Binding-site contacts:
Ligand atom C4 contacts residue PHE96 of chain 1.A at 4.0 Å (hydrophobic).
Ligand atom C5 contacts residue PHE85 of chain 1.A at 3.8 Å (hydrophobic).
Ligand atom C9 contacts residue GLY279 of chain 1.A at 4.0 Å.
Ligand atom C1 contacts residue GLY279 of chain 1.A at 4.0 Å.
Ligand atom C5 contacts residue PHE96 of chain 1.A at 3.8 Å (hydrophobic).
Ligand atom N1 contacts residue VAL95 of chain 1.A at 4.5 Å.
Ligand atom C8 contacts residue GLY279 of chain 1.A at 4.2 Å.
Ligand atom C7 contacts residue HEM1 of chain 1.E at 3.1 Å.
Ligand atom C6 contacts residue HEM1 of chain 1.E at 4.4 Å.
Ligand atom C2 contacts residue GLY279 of chain 1.A at 4.3 Å.
Ligand atom N1 contacts residue ILE278 of chain 1.A at 4.2 Å.
Ligand atom N1 contacts residue PHE89 of chain 1.A at 4.3 Å.
Ligand atom C4 contacts residue PHE458 of chain 1.A at 4.4 Å (hydrophobic).
Ligand atom C10 contacts residue ILE344 of chain 1.A at 3.9 Å (hydrophobic).
Ligand atom C5 contacts residue PHE89 of chain 1.A at 3.9 Å (hydrophobic).
Ligand atom C8 contacts residue HEM1 of chain 1.E at 2.3 Å.
Ligand atom C10 contacts residue THR283 of chain 1.A at 4.3 Å.
Ligand atom C10 contacts residue PHE458 of chain 1.A at 3.6 Å (hydrophobic).
Ligand atom N2 contacts residue PHE187 of chain 1.A at 4.2 Å.
Ligand atom C10 contacts residue PHE187 of chain 1.A at 3.2 Å (hydrophobic).
Ligand atom C4 contacts residue PHE85 of chain 1.A at 3.7 Å (hydrophobic).
Ligand atom C3 contacts residue PHE85 of chain 1.A at 4.5 Å (hydrophobic).
Ligand atom C6 contacts residue GLY279 of chain 1.A at 3.6 Å.
Ligand atom C9 contacts residue THR283 of chain 1.A at 3.5 Å.
Ligand atom C1 contacts residue ILE278 of chain 1.A at 4.2 Å (hydrophobic).
Ligand atom C5 contacts residue ASN275 of chain 1.A at 4.4 Å.
Ligand atom C1 contacts residue ASN275 of chain 1.A at 3.6 Å.
Ligand atom C1 contacts residue VAL95 of chain 1.A at 4.3 Å (hydrophobic).
Ligand atom N2 contacts residue GLY279 of chain 1.A at 4.1 Å.
Ligand atom C9 contacts residue HEM1 of chain 1.E at 3.4 Å.
Ligand atom C3 contacts residue PHE458 of chain 1.A at 4.0 Å (hydrophobic).
Ligand atom C7 contacts residue GLY279 of chain 1.A at 4.3 Å.
Ligand atom N1 contacts residue ASN275 of chain 1.A at 3.8 Å.
Ligand atom N2 contacts residue THR283 of chain 1.A at 4.4 Å.

Sequence of chain 1.A:
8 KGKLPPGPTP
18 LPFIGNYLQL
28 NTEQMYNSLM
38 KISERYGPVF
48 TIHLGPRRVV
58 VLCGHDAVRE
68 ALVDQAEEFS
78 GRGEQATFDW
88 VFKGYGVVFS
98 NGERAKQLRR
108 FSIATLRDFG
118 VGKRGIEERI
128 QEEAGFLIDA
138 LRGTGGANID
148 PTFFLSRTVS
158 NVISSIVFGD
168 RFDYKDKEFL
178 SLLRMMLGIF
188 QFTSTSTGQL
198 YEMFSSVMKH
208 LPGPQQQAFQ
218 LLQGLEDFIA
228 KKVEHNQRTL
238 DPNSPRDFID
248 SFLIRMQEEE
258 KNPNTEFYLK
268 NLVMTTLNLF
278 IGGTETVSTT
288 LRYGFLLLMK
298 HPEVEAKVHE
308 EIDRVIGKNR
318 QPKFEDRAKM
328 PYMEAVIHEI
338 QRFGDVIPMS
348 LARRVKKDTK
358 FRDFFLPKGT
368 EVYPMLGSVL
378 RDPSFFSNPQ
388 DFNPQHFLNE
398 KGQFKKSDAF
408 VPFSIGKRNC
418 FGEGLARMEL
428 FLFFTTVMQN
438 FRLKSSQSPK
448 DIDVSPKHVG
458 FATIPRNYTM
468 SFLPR

The small molecule below binds the protein below.
Small molecule (SMILES): CN1CCC[C@H]1c1cccnc1